Binding-site contacts:
Ligand atom C35 contacts residue TYR410 of chain 1.B at 3.7 Å (hydrophobic).
Ligand atom C22 contacts residue TRP382 of chain 1.B at 3.5 Å (hydrophobic).
Ligand atom C20 contacts residue GLN182 of chain 1.B at 3.8 Å.
Ligand atom C14 contacts residue HEM1 of chain 1.H at 3.8 Å.
Ligand atom C03 contacts residue PRO269 of chain 1.B at 3.3 Å (hydrophobic).
Ligand atom C03 contacts residue PHE288 of chain 1.B at 3.5 Å (hydrophobic).
Ligand atom C20 contacts residue HEM1 of chain 1.H at 3.9 Å.
Ligand atom C16 contacts residue HEM1 of chain 1.H at 3.6 Å.
Ligand atom C17 contacts residue HEM1 of chain 1.H at 3.6 Å.
Ligand atom C11 contacts residue GLU296 of chain 1.B at 3.4 Å.
Ligand atom S01 contacts residue HEM1 of chain 1.H at 3.1 Å.
Ligand atom S01 contacts residue GLY290 of chain 1.B at 3.7 Å.
Ligand atom C36 contacts residue HEM1 of chain 1.H at 3.8 Å.
Ligand atom N08 contacts residue HEM1 of chain 1.H at 3.9 Å.
Ligand atom C04 contacts residue VAL271 of chain 1.B at 3.8 Å (hydrophobic).
Ligand atom N08 contacts residue GLU296 of chain 1.B at 2.7 Å (salt-bridge).
Ligand atom C13 contacts residue VAL271 of chain 1.B at 3.8 Å (hydrophobic).
Ligand atom N07 contacts residue GLU296 of chain 1.B at 2.6 Å (salt-bridge).
Ligand atom C12 contacts residue HEM1 of chain 1.H at 3.4 Å.
Ligand atom C13 contacts residue HEM1 of chain 1.H at 3.3 Å.
Ligand atom C15 contacts residue HEM1 of chain 1.H at 3.5 Å.
Ligand atom C02 contacts residue GLY290 of chain 1.B at 3.1 Å.
Ligand atom C02 contacts residue SER289 of chain 1.B at 3.4 Å.
Ligand atom C36 contacts residue TYR410 of chain 1.B at 3.1 Å (hydrophobic).
Ligand atom C04 contacts residue PRO269 of chain 1.B at 3.5 Å (hydrophobic).
Ligand atom C22 contacts residue HEM1 of chain 1.H at 3.6 Å.
Ligand atom C14 contacts residue VAL271 of chain 1.B at 3.4 Å (hydrophobic).
Ligand atom C02 contacts residue HEM1 of chain 1.H at 3.6 Å.
Ligand atom N18 contacts residue HEM1 of chain 1.H at 2.8 Å (h-bond).
Ligand atom C02 contacts residue PHE288 of chain 1.B at 3.7 Å (hydrophobic).
Ligand atom C11 contacts residue HEM1 of chain 1.H at 3.6 Å.
Ligand atom C03 contacts residue GLY290 of chain 1.B at 3.8 Å.
Ligand atom C06 contacts residue GLU296 of chain 1.B at 3.4 Å.
Ligand atom C19 contacts residue HEM1 of chain 1.H at 3.5 Å.
Ligand atom N08 contacts residue TRP291 of chain 1.B at 2.9 Å (h-bond).
Ligand atom C15 contacts residue VAL271 of chain 1.B at 3.5 Å (hydrophobic).
Ligand atom C03 contacts residue SER289 of chain 1.B at 3.8 Å.
Ligand atom C05 contacts residue PRO269 of chain 1.B at 3.9 Å (hydrophobic).
Ligand atom C21 contacts residue HEM1 of chain 1.H at 3.6 Å.
Ligand atom C16 contacts residue GLU296 of chain 1.B at 3.6 Å.

Sequence of chain 1.B:
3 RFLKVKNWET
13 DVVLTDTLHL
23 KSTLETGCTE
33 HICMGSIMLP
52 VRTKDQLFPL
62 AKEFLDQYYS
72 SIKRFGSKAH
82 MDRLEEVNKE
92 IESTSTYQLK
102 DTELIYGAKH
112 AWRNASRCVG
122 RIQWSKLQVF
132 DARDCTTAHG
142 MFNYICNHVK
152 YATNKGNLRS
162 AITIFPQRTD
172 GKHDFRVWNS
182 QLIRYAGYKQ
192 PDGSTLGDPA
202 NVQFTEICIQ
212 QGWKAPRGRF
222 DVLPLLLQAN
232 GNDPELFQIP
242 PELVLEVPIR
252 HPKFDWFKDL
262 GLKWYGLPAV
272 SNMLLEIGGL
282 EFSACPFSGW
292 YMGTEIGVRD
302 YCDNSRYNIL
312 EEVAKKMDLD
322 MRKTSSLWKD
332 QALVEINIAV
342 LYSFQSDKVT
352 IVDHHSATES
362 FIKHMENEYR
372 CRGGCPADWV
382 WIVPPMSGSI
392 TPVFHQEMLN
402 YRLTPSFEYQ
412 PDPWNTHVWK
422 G

Sequence of chain 1.A:
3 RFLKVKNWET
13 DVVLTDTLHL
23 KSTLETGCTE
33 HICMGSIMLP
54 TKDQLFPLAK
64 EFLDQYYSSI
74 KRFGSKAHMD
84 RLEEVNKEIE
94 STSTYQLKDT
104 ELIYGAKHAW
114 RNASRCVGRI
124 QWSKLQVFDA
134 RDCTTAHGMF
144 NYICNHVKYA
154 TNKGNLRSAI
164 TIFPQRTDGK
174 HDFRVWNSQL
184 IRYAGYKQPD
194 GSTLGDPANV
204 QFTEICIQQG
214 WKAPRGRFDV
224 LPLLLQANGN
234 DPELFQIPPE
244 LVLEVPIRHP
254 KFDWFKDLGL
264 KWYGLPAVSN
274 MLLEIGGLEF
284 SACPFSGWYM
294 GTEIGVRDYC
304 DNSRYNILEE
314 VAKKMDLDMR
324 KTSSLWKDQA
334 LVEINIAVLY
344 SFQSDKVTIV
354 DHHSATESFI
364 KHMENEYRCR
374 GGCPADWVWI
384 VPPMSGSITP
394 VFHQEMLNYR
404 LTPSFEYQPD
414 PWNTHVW

This small molecule binds to this protein.
Small molecule (SMILES): [H]/N=C(/Nc1cccc(CN(CC)CCc2cccc(F)c2)c1)c1cccs1